The small molecule below binds the protein below.
Small molecule (SMILES): CC(=O)N[C@@H]1[C@@H](O)[C@H](O)[C@@H](CO)O[C@H]1O

Binding-site contacts:
Ligand atom O7 contacts residue ASN154 of chain 45.C at 3.8 Å.
Ligand atom C5 contacts residue SER156 of chain 45.C at 4.4 Å.
Ligand atom O6 contacts residue SER157 of chain 45.C at 4.4 Å.
Ligand atom C2 contacts residue ASN154 of chain 45.C at 2.5 Å.
Ligand atom C1 contacts residue ASN154 of chain 45.C at 1.4 Å.
Ligand atom O5 contacts residue SER157 of chain 45.C at 3.5 Å (h-bond).
Ligand atom N2 contacts residue ASN154 of chain 45.C at 3.1 Å (h-bond).
Ligand atom C1 contacts residue SER157 of chain 45.C at 4.2 Å.
Ligand atom O5 contacts residue SER156 of chain 45.C at 4.3 Å.
Ligand atom C4 contacts residue ASN154 of chain 45.C at 4.2 Å.
Ligand atom C1 contacts residue SER156 of chain 45.C at 4.1 Å.
Ligand atom C7 contacts residue ASN154 of chain 45.C at 3.4 Å.
Ligand atom C5 contacts residue SER157 of chain 45.C at 4.3 Å.
Ligand atom C6 contacts residue SER157 of chain 45.C at 4.1 Å.
Ligand atom C8 contacts residue ASN154 of chain 45.C at 3.8 Å.
Ligand atom O5 contacts residue ASN154 of chain 45.C at 2.3 Å (h-bond).
Ligand atom C5 contacts residue ASN154 of chain 45.C at 3.6 Å.
Ligand atom C3 contacts residue ASN154 of chain 45.C at 3.9 Å.

Sequence of chain 45.C:
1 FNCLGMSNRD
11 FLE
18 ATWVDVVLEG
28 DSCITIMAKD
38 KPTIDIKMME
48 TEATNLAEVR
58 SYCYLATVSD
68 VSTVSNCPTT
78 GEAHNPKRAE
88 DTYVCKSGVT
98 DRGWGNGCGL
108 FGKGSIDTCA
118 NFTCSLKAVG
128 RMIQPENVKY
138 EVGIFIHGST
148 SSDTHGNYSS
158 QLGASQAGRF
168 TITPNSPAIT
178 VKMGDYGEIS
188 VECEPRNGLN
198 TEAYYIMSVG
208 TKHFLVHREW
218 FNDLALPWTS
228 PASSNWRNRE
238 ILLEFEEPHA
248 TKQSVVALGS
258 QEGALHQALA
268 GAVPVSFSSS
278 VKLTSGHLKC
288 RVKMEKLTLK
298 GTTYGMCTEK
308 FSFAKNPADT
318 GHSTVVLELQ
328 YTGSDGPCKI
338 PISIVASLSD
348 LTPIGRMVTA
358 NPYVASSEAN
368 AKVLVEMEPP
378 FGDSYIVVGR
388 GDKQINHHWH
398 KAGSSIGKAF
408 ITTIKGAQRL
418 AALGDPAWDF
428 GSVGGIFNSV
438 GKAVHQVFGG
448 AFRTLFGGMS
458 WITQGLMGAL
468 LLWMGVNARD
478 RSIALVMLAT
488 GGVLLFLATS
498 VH